This protein binds this small molecule.
Small molecule (SMILES): CC(=O)N[C@@H]1[C@@H](O)[C@H](O)[C@@H](CO)O[C@H]1O

Binding-site contacts:
Ligand atom C2 contacts residue EDO1 of chain 1.O at 3.9 Å.
Ligand atom C4 contacts residue ASN167 of chain 1.A at 4.2 Å.
Ligand atom C7 contacts residue EDO1 of chain 1.O at 3.5 Å.
Ligand atom O3 contacts residue TYR225 of chain 1.A at 3.7 Å.
Ligand atom C3 contacts residue ASN167 of chain 1.A at 3.8 Å.
Ligand atom C8 contacts residue TYR224 of chain 1.A at 3.5 Å (hydrophobic).
Ligand atom C1 contacts residue EDO1 of chain 1.O at 4.2 Å.
Ligand atom O7 contacts residue TYR225 of chain 1.A at 4.0 Å.
Ligand atom C1 contacts residue ASN167 of chain 1.A at 1.4 Å.
Ligand atom N2 contacts residue ASN167 of chain 1.A at 2.9 Å (h-bond).
Ligand atom N2 contacts residue TYR225 of chain 1.A at 3.9 Å.
Ligand atom C8 contacts residue EDO1 of chain 1.O at 4.4 Å.
Ligand atom C5 contacts residue ASN167 of chain 1.A at 3.6 Å.
Ligand atom O7 contacts residue GLN230 of chain 1.A at 2.8 Å (h-bond).
Ligand atom O7 contacts residue EDO1 of chain 1.O at 2.7 Å (h-bond).
Ligand atom C8 contacts residue GLN230 of chain 1.A at 4.4 Å.
Ligand atom C8 contacts residue ASN167 of chain 1.A at 4.5 Å.
Ligand atom C2 contacts residue ASN167 of chain 1.A at 2.4 Å.
Ligand atom C8 contacts residue TYR225 of chain 1.A at 3.4 Å (hydrophobic).
Ligand atom N2 contacts residue EDO1 of chain 1.O at 4.0 Å.
Ligand atom C8 contacts residue THR223 of chain 1.A at 3.6 Å.
Ligand atom O5 contacts residue ASN167 of chain 1.A at 2.3 Å (h-bond).
Ligand atom C7 contacts residue ASN167 of chain 1.A at 3.5 Å.
Ligand atom C7 contacts residue THR223 of chain 1.A at 4.4 Å.
Ligand atom C7 contacts residue GLN230 of chain 1.A at 3.9 Å.
Ligand atom O7 contacts residue THR223 of chain 1.A at 3.9 Å.
Ligand atom O7 contacts residue ASN167 of chain 1.A at 3.9 Å.
Ligand atom C7 contacts residue TYR225 of chain 1.A at 3.6 Å (hydrophobic).

Sequence of chain 1.A:
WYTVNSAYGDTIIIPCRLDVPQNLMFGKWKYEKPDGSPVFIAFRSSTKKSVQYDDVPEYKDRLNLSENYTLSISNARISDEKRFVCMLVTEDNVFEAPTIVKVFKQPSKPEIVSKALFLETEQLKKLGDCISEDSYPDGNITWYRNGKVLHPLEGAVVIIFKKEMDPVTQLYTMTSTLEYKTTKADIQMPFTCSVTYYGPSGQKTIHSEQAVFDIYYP